Binding-site contacts:
Ligand atom O34 contacts residue ASN67 of chain 1.A at 3.7 Å.
Ligand atom N1 contacts residue MET114 of chain 1.A at 3.5 Å.
Ligand atom C16 contacts residue ASP109 of chain 1.A at 3.5 Å.
Ligand atom C19 contacts residue ASN67 of chain 1.A at 3.6 Å.
Ligand atom C14 contacts residue ASN67 of chain 1.A at 3.8 Å.
Ligand atom N1 contacts residue ALA71 of chain 1.A at 3.6 Å.
Ligand atom C13 contacts residue MET114 of chain 1.A at 3.7 Å (hydrophobic).
Ligand atom C21 contacts residue THR125 of chain 1.A at 3.7 Å.
Ligand atom O34 contacts residue VAL202 of chain 1.A at 3.5 Å.
Ligand atom O33 contacts residue ASN67 of chain 1.A at 3.8 Å.
Ligand atom C2 contacts residue MET114 of chain 1.A at 3.7 Å (hydrophobic).
Ligand atom O5 contacts residue MET114 of chain 1.A at 3.8 Å.
Ligand atom O5 contacts residue THR200 of chain 1.A at 3.1 Å (h-bond).
Ligand atom C21 contacts residue LEU123 of chain 1.A at 3.3 Å (hydrophobic).
Ligand atom C31 contacts residue ASN67 of chain 1.A at 3.6 Å.
Ligand atom N1 contacts residue GLY113 of chain 1.A at 3.2 Å (h-bond).
Ligand atom N10 contacts residue ILE112 of chain 1.A at 3.5 Å.
Ligand atom C32 contacts residue PHE154 of chain 1.A at 3.5 Å (hydrophobic).
Ligand atom O33 contacts residue THR200 of chain 1.A at 3.7 Å.
Ligand atom N10 contacts residue GLY113 of chain 1.A at 3.1 Å (h-bond).
Ligand atom C23 contacts residue ASN67 of chain 1.A at 3.7 Å.
Ligand atom O33 contacts residue ASP109 of chain 1.A at 2.7 Å (salt-bridge).
Ligand atom O33 contacts residue SER68 of chain 1.A at 3.7 Å.
Ligand atom O34 contacts residue LEU64 of chain 1.A at 3.7 Å.
Ligand atom C17 contacts residue ASP109 of chain 1.A at 3.5 Å.
Ligand atom C30 contacts residue ASN67 of chain 1.A at 3.6 Å.
Ligand atom C12 contacts residue ASP118 of chain 1.A at 3.4 Å.
Ligand atom C18 contacts residue ASN67 of chain 1.A at 3.5 Å.
Ligand atom C23 contacts residue THR125 of chain 1.A at 3.8 Å.
Ligand atom C16 contacts residue ASN67 of chain 1.A at 3.8 Å.
Ligand atom C15 contacts residue ASN67 of chain 1.A at 3.5 Å.
Ligand atom C30 contacts residue PHE154 of chain 1.A at 3.7 Å (hydrophobic).
Ligand atom O9 contacts residue LYS74 of chain 1.A at 3.7 Å.
Ligand atom C12 contacts residue GLY113 of chain 1.A at 3.6 Å.
Ligand atom C22 contacts residue LEU123 of chain 1.A at 3.3 Å (hydrophobic).
Ligand atom O33 contacts residue ALA71 of chain 1.A at 3.2 Å.
Ligand atom N1 contacts residue ILE112 of chain 1.A at 3.8 Å.
Ligand atom C16 contacts residue SER68 of chain 1.A at 3.8 Å.
Ligand atom O5 contacts residue ALA71 of chain 1.A at 3.6 Å.
Ligand atom C4 contacts residue ALA71 of chain 1.A at 3.8 Å (hydrophobic).

Sequence of chain 1.A:
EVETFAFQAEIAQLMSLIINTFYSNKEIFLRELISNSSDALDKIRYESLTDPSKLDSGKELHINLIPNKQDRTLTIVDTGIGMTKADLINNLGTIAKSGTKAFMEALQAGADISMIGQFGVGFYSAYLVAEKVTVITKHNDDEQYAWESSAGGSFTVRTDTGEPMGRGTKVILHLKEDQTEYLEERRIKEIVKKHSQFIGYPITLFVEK

The protein below binds the small molecule below.
Small molecule (SMILES): CCNC(=O)c1noc(-c2cc(C(C)C)c(O)cc2O)c1-c1ccc(CN2CCOCC2)cc1